Binding-site contacts:
Ligand atom N1 contacts residue GLU165 of chain 1.A at 4.0 Å.
Ligand atom S contacts residue SER116 of chain 1.A at 3.4 Å.
Ligand atom C5 contacts residue LEU168 of chain 1.A at 3.9 Å (hydrophobic).
Ligand atom C11 contacts residue LEU115 of chain 1.A at 3.7 Å (hydrophobic).
Ligand atom C2 contacts residue LEU115 of chain 1.A at 3.9 Å (hydrophobic).
Ligand atom N5 contacts residue GLU113 of chain 1.A at 2.8 Å (salt-bridge).
Ligand atom C16 contacts residue LYS41 of chain 1.A at 3.9 Å.
Ligand atom C9 contacts residue ALA60 of chain 1.A at 4.0 Å (hydrophobic).
Ligand atom C6 contacts residue VAL180 of chain 1.A at 3.6 Å (hydrophobic).
Ligand atom C5 contacts residue LEU115 of chain 1.A at 3.9 Å (hydrophobic).
Ligand atom S contacts residue LEU115 of chain 1.A at 3.1 Å (h-bond).
Ligand atom C7 contacts residue VAL96 of chain 1.A at 4.1 Å (hydrophobic).
Ligand atom C14 contacts residue VAL47 of chain 1.A at 3.7 Å (hydrophobic).
Ligand atom N2 contacts residue LEU168 of chain 1.A at 4.1 Å.
Ligand atom C18 contacts residue PHE44 of chain 1.A at 3.8 Å (hydrophobic).
Ligand atom N4 contacts residue GLU113 of chain 1.A at 3.7 Å.
Ligand atom C7 contacts residue PHE112 of chain 1.A at 3.7 Å (hydrophobic).
Ligand atom C3 contacts residue ASP121 of chain 1.A at 3.7 Å.
Ligand atom S contacts residue TYR117 of chain 1.A at 3.8 Å.
Ligand atom N4 contacts residue LEU168 of chain 1.A at 3.8 Å.
Ligand atom C8 contacts residue VAL47 of chain 1.A at 3.9 Å (hydrophobic).
Ligand atom C4 contacts residue ASN118 of chain 1.A at 3.5 Å.
Ligand atom C10 contacts residue LEU168 of chain 1.A at 4.0 Å (hydrophobic).
Ligand atom N3 contacts residue LEU168 of chain 1.A at 3.9 Å.
Ligand atom N4 contacts residue LEU115 of chain 1.A at 3.3 Å (h-bond).
Ligand atom C16 contacts residue PHE44 of chain 1.A at 4.0 Å (hydrophobic).
Ligand atom N3 contacts residue LEU115 of chain 1.A at 3.0 Å (h-bond).
Ligand atom C8 contacts residue PHE112 of chain 1.A at 3.7 Å (hydrophobic).
Ligand atom C16 contacts residue GLY40 of chain 1.A at 3.8 Å.
Ligand atom C3 contacts residue SER116 of chain 1.A at 3.4 Å.
Ligand atom C8 contacts residue ALA60 of chain 1.A at 3.9 Å (hydrophobic).
Ligand atom N5 contacts residue LEU168 of chain 1.A at 4.1 Å.
Ligand atom N5 contacts residue ALA60 of chain 1.A at 3.8 Å.
Ligand atom C7 contacts residue VAL180 of chain 1.A at 3.8 Å (hydrophobic).
Ligand atom C6 contacts residue PHE112 of chain 1.A at 4.0 Å (hydrophobic).
Ligand atom N5 contacts residue LEU115 of chain 1.A at 3.9 Å.
Ligand atom C11 contacts residue LEU168 of chain 1.A at 3.7 Å (hydrophobic).
Ligand atom C16 contacts residue VAL47 of chain 1.A at 3.8 Å (hydrophobic).
Ligand atom C9 contacts residue GLU113 of chain 1.A at 3.9 Å.
Ligand atom C14 contacts residue GLY40 of chain 1.A at 3.6 Å.

A small-molecule ligand and the protein it binds are described below.
Small molecule (SMILES): c1ccc(CNc2nc(Nc3cc(C4CC4)n[nH]3)c3sccc3n2)cc1

Sequence of chain 1.A:
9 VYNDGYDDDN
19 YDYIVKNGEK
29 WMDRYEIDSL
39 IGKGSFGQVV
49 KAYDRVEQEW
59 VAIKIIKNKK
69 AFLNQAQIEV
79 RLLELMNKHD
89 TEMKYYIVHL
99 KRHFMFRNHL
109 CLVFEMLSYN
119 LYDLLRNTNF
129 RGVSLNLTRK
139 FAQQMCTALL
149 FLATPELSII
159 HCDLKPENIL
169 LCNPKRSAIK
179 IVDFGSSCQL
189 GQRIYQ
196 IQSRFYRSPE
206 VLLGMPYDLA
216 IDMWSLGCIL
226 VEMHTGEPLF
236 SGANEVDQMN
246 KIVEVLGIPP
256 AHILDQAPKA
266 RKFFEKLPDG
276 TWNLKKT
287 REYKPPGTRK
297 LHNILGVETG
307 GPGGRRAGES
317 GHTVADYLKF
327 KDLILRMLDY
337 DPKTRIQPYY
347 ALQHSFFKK